Binding-site contacts:
Ligand atom C13 contacts residue LYS112 of chain 1.A at 4.3 Å.
Ligand atom C15 contacts residue GLU117 of chain 1.A at 3.5 Å.
Ligand atom C12 contacts residue ILE111 of chain 1.A at 4.5 Å (hydrophobic).
Ligand atom N14 contacts residue GLU117 of chain 1.A at 3.4 Å.
Ligand atom C16 contacts residue LEU115 of chain 1.A at 3.8 Å (hydrophobic).
Ligand atom C01 contacts residue LEU115 of chain 1.A at 4.2 Å (hydrophobic).
Ligand atom C13 contacts residue GLU117 of chain 1.A at 4.4 Å.
Ligand atom C15 contacts residue GLU120 of chain 1.A at 4.2 Å.
Ligand atom C13 contacts residue LEU115 of chain 1.A at 4.0 Å (hydrophobic).
Ligand atom O18 contacts residue TYR108 of chain 1.A at 3.9 Å.
Ligand atom C12 contacts residue LEU115 of chain 1.A at 4.1 Å (hydrophobic).
Ligand atom O11 contacts residue LYS112 of chain 1.A at 3.8 Å.
Ligand atom C15 contacts residue LEU115 of chain 1.A at 3.4 Å (hydrophobic).
Ligand atom C01 contacts residue LEU72 of chain 1.A at 4.0 Å (hydrophobic).
Ligand atom N14 contacts residue LEU115 of chain 1.A at 3.6 Å.
Ligand atom O11 contacts residue ILE111 of chain 1.A at 4.5 Å.
Ligand atom C13 contacts residue ILE111 of chain 1.A at 4.4 Å (hydrophobic).
Ligand atom C01 contacts residue VAL68 of chain 1.A at 4.5 Å (hydrophobic).
Ligand atom C08 contacts residue LEU72 of chain 1.A at 4.2 Å (hydrophobic).
Ligand atom C08 contacts residue TYR108 of chain 1.A at 4.1 Å (hydrophobic).
Ligand atom C03 contacts residue GLU120 of chain 1.A at 4.0 Å.

Sequence of chain 1.A:
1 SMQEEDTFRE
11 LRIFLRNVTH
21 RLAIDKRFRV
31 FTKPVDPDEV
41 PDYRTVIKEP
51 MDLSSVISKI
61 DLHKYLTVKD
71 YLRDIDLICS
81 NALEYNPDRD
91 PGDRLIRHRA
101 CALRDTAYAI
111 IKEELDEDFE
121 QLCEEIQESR

A small-molecule ligand and the protein it binds are described below.
Small molecule (SMILES): CN1[C@H]2C[C@H]3CN(C=O)C[C@]31C(=O)c1c[nH]cc12